Sequence of chain 1.A:
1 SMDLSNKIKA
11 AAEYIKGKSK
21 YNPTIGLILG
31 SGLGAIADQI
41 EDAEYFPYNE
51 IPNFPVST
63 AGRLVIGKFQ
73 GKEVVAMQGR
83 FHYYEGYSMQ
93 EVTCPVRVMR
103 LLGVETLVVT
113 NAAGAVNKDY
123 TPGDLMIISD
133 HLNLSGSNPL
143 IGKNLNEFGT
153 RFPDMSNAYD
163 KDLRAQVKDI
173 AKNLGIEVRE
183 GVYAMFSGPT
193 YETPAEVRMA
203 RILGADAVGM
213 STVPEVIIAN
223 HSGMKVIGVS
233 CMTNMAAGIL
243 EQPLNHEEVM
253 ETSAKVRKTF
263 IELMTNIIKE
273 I

Binding-site contacts:
Ligand atom C5 contacts residue GLY116 of chain 1.C at 3.7 Å.
Ligand atom C5' contacts residue TYR193 of chain 1.C at 3.5 Å (hydrophobic).
Ligand atom N7 contacts residue ASN236 of chain 1.C at 3.0 Å (h-bond).
Ligand atom N7 contacts residue VAL251 of chain 1.C at 3.9 Å.
Ligand atom O5' contacts residue HIS248 of chain 1.C at 3.1 Å (h-bond).
Ligand atom C8 contacts residue VAL251 of chain 1.C at 3.7 Å (hydrophobic).
Ligand atom N7 contacts residue THR235 of chain 1.C at 3.8 Å.
Ligand atom C6 contacts residue GLY116 of chain 1.C at 3.7 Å.
Ligand atom N1 contacts residue TYR193 of chain 1.C at 3.9 Å.
Ligand atom O3' contacts residue SO41 of chain 1.I at 2.8 Å (h-bond).
Ligand atom O2' contacts residue MET212 of chain 1.C at 3.1 Å (h-bond).
Ligand atom C2 contacts residue VAL210 of chain 1.C at 3.8 Å (hydrophobic).
Ligand atom C5 contacts residue TYR193 of chain 1.C at 3.8 Å (hydrophobic).
Ligand atom O6 contacts residue GLY116 of chain 1.C at 3.3 Å.
Ligand atom N7 contacts residue GLY116 of chain 1.C at 3.6 Å.
Ligand atom N3 contacts residue MET212 of chain 1.C at 3.5 Å.
Ligand atom O2' contacts residue ALA114 of chain 1.C at 3.7 Å.
Ligand atom N3 contacts residue GLY211 of chain 1.C at 3.8 Å.
Ligand atom N1 contacts residue GLU194 of chain 1.C at 2.9 Å (salt-bridge).
Ligand atom C1' contacts residue ALA114 of chain 1.C at 3.0 Å (hydrophobic).
Ligand atom N7 contacts residue ALA115 of chain 1.C at 3.8 Å.
Ligand atom O5' contacts residue TYR193 of chain 1.C at 2.5 Å (h-bond).
Ligand atom C8 contacts residue ALA114 of chain 1.C at 3.5 Å (hydrophobic).
Ligand atom C6 contacts residue VAL210 of chain 1.C at 3.7 Å (hydrophobic).
Ligand atom O6 contacts residue GLU194 of chain 1.C at 3.8 Å.
Ligand atom N1 contacts residue VAL210 of chain 1.C at 3.6 Å (h-bond).
Ligand atom C2 contacts residue GLY211 of chain 1.C at 3.9 Å.
Ligand atom O2' contacts residue SO41 of chain 1.I at 3.1 Å (h-bond).
Ligand atom O5' contacts residue VAL251 of chain 1.C at 3.9 Å.
Ligand atom C2 contacts residue GLU194 of chain 1.C at 3.2 Å.
Ligand atom C2' contacts residue MET212 of chain 1.C at 3.9 Å (hydrophobic).
Ligand atom C2 contacts residue MET212 of chain 1.C at 3.6 Å (hydrophobic).
Ligand atom C5' contacts residue HIS248 of chain 1.C at 3.7 Å.
Ligand atom C8 contacts residue ASN236 of chain 1.C at 3.8 Å.
Ligand atom C6 contacts residue GLU194 of chain 1.C at 3.8 Å.
Ligand atom N4' contacts residue VAL251 of chain 1.C at 3.8 Å.
Ligand atom C9 contacts residue ALA114 of chain 1.C at 3.2 Å (hydrophobic).
Ligand atom O6 contacts residue ASN236 of chain 1.C at 3.0 Å (h-bond).
Ligand atom C8 contacts residue THR235 of chain 1.C at 3.6 Å.
Ligand atom C6 contacts residue TYR193 of chain 1.C at 3.8 Å (hydrophobic).

Sequence of chain 1.C:
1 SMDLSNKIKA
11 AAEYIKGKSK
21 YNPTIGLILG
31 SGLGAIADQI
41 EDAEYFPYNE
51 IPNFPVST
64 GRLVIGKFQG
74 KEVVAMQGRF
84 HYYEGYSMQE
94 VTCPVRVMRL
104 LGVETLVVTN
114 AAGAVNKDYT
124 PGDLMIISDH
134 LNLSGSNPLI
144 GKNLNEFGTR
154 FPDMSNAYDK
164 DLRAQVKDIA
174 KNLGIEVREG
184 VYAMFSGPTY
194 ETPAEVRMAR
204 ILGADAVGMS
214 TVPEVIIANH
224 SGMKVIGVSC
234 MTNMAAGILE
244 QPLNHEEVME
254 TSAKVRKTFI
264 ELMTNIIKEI

A protein and the small-molecule ligand that binds it are described below.
Small molecule (SMILES): O=c1[nH]cnc2c([C@@H]3N[C@H](CO)[C@@H](O)[C@H]3O)c[nH]c12